Sequence of chain 1.C:
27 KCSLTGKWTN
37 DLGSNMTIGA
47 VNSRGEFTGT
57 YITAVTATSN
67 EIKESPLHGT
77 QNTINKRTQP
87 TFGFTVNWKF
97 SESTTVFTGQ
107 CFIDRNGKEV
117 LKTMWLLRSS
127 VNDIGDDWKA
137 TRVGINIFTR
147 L

A protein and the small-molecule ligand that binds it are described below.
Small molecule (SMILES): CC1(C)CC(NC(=O)CCCCC[C@@H]2SC[C@@H]3NC(=O)N[C@@H]32)CC(C)(C)N1O

Binding-site contacts:
Ligand atom O20 contacts residue SER40 of chain 1.B at 2.3 Å (h-bond).
Ligand atom C14 contacts residue TRP134 of chain 1.C at 3.7 Å (hydrophobic).
Ligand atom C26 contacts residue ALA63 of chain 1.B at 3.2 Å (hydrophobic).
Ligand atom C11 contacts residue PHE96 of chain 1.B at 3.6 Å (hydrophobic).
Ligand atom O20 contacts residue ASN36 of chain 1.B at 3.0 Å (h-bond).
Ligand atom N18 contacts residue LEU38 of chain 1.B at 3.6 Å.
Ligand atom C07 contacts residue SER99 of chain 1.B at 3.4 Å.
Ligand atom S15 contacts residue THR101 of chain 1.B at 3.6 Å (h-bond).
Ligand atom N27 contacts residue ALA63 of chain 1.B at 3.2 Å.
Ligand atom C17 contacts residue TRP121 of chain 1.B at 3.7 Å (hydrophobic).
Ligand atom C19 contacts residue LEU38 of chain 1.B at 3.5 Å (hydrophobic).
Ligand atom C01 contacts residue ARG138 of chain 1.B at 3.5 Å.
Ligand atom C17 contacts residue ASN142 of chain 1.B at 3.5 Å.
Ligand atom O08 contacts residue LEU123 of chain 1.B at 3.5 Å.
Ligand atom N18 contacts residue ASN142 of chain 1.B at 2.5 Å (h-bond).
Ligand atom C11 contacts residue TRP94 of chain 1.B at 3.6 Å (hydrophobic).
Ligand atom C22 contacts residue TRP134 of chain 1.C at 3.6 Å (hydrophobic).
Ligand atom C12 contacts residue TRP94 of chain 1.B at 3.5 Å (hydrophobic).
Ligand atom C07 contacts residue SER97 of chain 1.B at 3.6 Å.
Ligand atom C13 contacts residue TRP94 of chain 1.B at 3.5 Å (hydrophobic).
Ligand atom C10 contacts residue PHE96 of chain 1.B at 3.6 Å (hydrophobic).
Ligand atom N21 contacts residue THR59 of chain 1.B at 3.1 Å (h-bond).
Ligand atom N21 contacts residue VAL61 of chain 1.B at 3.4 Å.
Ligand atom C03 contacts residue ARG138 of chain 1.B at 3.2 Å.
Ligand atom C09 contacts residue THR62 of chain 1.B at 3.4 Å.
Ligand atom C01 contacts residue SER125 of chain 1.B at 3.2 Å.
Ligand atom O08 contacts residue SER99 of chain 1.B at 2.6 Å (h-bond).
Ligand atom N06 contacts residue THR64 of chain 1.B at 3.4 Å.
Ligand atom C16 contacts residue TRP121 of chain 1.B at 3.4 Å (hydrophobic).
Ligand atom C03 contacts residue ALA63 of chain 1.B at 3.4 Å (hydrophobic).
Ligand atom O20 contacts residue TYR57 of chain 1.B at 2.8 Å (h-bond).
Ligand atom C13 contacts residue THR59 of chain 1.B at 3.5 Å.
Ligand atom O08 contacts residue SER97 of chain 1.B at 3.6 Å.
Ligand atom S15 contacts residue TRP94 of chain 1.B at 3.6 Å.
Ligand atom C09 contacts residue THR64 of chain 1.B at 3.6 Å.
Ligand atom C19 contacts residue TYR57 of chain 1.B at 3.5 Å (hydrophobic).
Ligand atom C19 contacts residue SER40 of chain 1.B at 3.4 Å.
Ligand atom C19 contacts residue ASN142 of chain 1.B at 3.6 Å.
Ligand atom O28 contacts residue ALA63 of chain 1.B at 3.7 Å.
Ligand atom C26 contacts residue THR64 of chain 1.B at 3.3 Å.

Sequence of chain 1.B:
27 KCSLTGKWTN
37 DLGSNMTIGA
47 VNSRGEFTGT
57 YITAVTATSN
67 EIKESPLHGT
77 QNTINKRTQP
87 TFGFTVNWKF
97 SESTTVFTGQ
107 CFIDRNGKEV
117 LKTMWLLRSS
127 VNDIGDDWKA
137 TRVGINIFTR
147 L